Sequence of chain 3.D:
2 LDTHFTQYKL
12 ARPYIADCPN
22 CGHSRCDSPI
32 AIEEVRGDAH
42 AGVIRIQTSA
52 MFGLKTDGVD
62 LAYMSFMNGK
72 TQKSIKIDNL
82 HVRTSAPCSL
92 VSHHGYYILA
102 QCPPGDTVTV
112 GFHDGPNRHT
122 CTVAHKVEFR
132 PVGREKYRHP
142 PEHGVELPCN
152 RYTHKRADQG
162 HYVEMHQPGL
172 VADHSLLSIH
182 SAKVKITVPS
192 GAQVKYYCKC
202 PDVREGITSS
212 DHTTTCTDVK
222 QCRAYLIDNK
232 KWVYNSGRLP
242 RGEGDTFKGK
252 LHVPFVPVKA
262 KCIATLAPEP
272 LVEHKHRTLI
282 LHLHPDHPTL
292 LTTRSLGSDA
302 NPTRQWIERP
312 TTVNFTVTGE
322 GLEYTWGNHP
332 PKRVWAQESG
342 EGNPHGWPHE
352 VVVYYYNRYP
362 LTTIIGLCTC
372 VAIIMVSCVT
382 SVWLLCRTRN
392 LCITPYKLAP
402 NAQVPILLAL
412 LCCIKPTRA

Binding-site contacts:
Ligand atom C2 contacts residue HIS82 of chain 3.D at 4.2 Å.
Ligand atom SAG contacts residue ASN80 of chain 3.D at 4.3 Å.
Ligand atom O5 contacts residue HIS82 of chain 3.H at 3.2 Å (h-bond).
Ligand atom OAB contacts residue ARG119 of chain 3.H at 3.5 Å.
Ligand atom OBE contacts residue HIS82 of chain 3.F at 2.9 Å (h-bond).
Ligand atom SBB contacts residue HIS82 of chain 3.F at 3.5 Å (h-bond).
Ligand atom O3 contacts residue HIS114 of chain 3.D at 3.3 Å (h-bond).
Ligand atom OBC contacts residue HIS114 of chain 3.D at 4.1 Å.
Ligand atom SBG contacts residue HIS82 of chain 3.F at 4.0 Å.
Ligand atom SBG contacts residue HIS114 of chain 3.F at 3.5 Å (h-bond).
Ligand atom C5 contacts residue HIS82 of chain 3.H at 4.0 Å.
Ligand atom C1 contacts residue HIS82 of chain 3.H at 3.7 Å.
Ligand atom N2 contacts residue HIS114 of chain 3.H at 4.1 Å.
Ligand atom O3 contacts residue HIS82 of chain 3.D at 3.9 Å.
Ligand atom OBC contacts residue HIS82 of chain 3.F at 3.2 Å (h-bond).
Ligand atom SBB contacts residue HIS114 of chain 3.D at 4.2 Å.
Ligand atom C3 contacts residue HIS82 of chain 3.D at 4.3 Å.
Ligand atom O4 contacts residue HIS114 of chain 3.D at 3.6 Å.
Ligand atom C6 contacts residue ASN80 of chain 3.D at 3.8 Å.
Ligand atom SAG contacts residue HIS114 of chain 3.H at 4.1 Å.
Ligand atom OBA contacts residue HIS114 of chain 3.D at 3.0 Å (h-bond).
Ligand atom SAG contacts residue HIS82 of chain 3.D at 3.7 Å.
Ligand atom C4 contacts residue ASN80 of chain 3.D at 4.0 Å.
Ligand atom O2 contacts residue HIS82 of chain 3.F at 4.0 Å.
Ligand atom OBA contacts residue HIS82 of chain 3.D at 4.2 Å.
Ligand atom O1 contacts residue HIS114 of chain 3.H at 2.8 Å (h-bond).
Ligand atom O4 contacts residue ASN80 of chain 3.D at 3.1 Å (h-bond).
Ligand atom OAH contacts residue HIS82 of chain 3.D at 3.1 Å (h-bond).
Ligand atom C1 contacts residue HIS114 of chain 3.H at 3.5 Å.
Ligand atom OAB contacts residue HIS114 of chain 3.H at 3.3 Å.
Ligand atom OBF contacts residue HIS114 of chain 3.F at 3.9 Å.
Ligand atom O6B contacts residue ASN80 of chain 3.D at 3.0 Å (h-bond).
Ligand atom OAF contacts residue HIS82 of chain 3.D at 3.2 Å (h-bond).
Ligand atom O1 contacts residue HIS82 of chain 3.H at 3.6 Å.
Ligand atom OBI contacts residue HIS114 of chain 3.F at 3.0 Å (h-bond).
Ligand atom OAH contacts residue ASN80 of chain 3.D at 3.2 Å (h-bond).
Ligand atom OBI contacts residue HIS82 of chain 3.F at 2.9 Å.
Ligand atom OAF contacts residue HIS114 of chain 3.H at 4.1 Å.
Ligand atom OBF contacts residue HIS82 of chain 3.F at 3.9 Å.
Ligand atom OBH contacts residue HIS114 of chain 3.F at 3.1 Å (h-bond).

Sequence of chain 3.F:
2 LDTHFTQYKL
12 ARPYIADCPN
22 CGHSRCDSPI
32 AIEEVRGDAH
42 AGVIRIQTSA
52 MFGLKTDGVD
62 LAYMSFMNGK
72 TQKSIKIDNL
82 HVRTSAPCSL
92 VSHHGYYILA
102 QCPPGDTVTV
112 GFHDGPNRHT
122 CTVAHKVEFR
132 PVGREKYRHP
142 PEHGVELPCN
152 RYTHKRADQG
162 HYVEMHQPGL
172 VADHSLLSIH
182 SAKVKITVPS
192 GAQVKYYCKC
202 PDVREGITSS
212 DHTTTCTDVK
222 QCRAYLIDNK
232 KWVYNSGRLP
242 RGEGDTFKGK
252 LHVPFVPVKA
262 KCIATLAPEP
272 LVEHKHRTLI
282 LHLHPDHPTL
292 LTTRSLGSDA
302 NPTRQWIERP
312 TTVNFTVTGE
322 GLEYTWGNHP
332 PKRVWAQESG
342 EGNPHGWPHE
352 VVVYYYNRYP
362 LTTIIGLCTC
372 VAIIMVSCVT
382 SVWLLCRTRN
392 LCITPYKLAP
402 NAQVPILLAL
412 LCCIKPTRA

This small molecule binds to this protein.
Small molecule (SMILES): O=C(O)[C@@H]1O[C@H](O[C@H]2[C@@H](OS(=O)(=O)O)O[C@@H](O)[C@H](NS(=O)(=O)O)[C@H]2O)[C@@H](OS(=O)(=O)O)[C@H](O)[C@@H]1O

Sequence of chain 3.H:
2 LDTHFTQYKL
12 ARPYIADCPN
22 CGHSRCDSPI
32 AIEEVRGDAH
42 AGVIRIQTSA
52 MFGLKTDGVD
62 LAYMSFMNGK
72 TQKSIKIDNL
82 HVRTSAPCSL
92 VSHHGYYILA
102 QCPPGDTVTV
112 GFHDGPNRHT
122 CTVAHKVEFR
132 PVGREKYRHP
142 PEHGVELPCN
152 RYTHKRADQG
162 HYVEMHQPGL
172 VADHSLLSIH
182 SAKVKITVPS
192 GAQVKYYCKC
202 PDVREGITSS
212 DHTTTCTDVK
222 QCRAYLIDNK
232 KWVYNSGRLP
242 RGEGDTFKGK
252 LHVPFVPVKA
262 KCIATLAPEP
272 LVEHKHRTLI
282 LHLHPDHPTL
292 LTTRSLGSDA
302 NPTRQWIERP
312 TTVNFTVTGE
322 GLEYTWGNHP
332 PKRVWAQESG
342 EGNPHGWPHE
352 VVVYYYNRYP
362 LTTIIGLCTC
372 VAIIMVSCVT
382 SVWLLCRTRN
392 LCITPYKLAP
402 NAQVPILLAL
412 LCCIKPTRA